Binding-site contacts:
Ligand atom O3 contacts residue ASP250 of chain 1.B at 3.1 Å (salt-bridge).
Ligand atom C2 contacts residue ASN313 of chain 1.B at 3.5 Å.
Ligand atom O5 contacts residue SER376 of chain 1.B at 3.4 Å (h-bond).
Ligand atom O5 contacts residue ASN313 of chain 1.B at 3.0 Å (h-bond).
Ligand atom O7 contacts residue ASN120 of chain 1.D at 3.5 Å (h-bond).
Ligand atom N2 contacts residue ASN313 of chain 1.B at 2.8 Å (h-bond).
Ligand atom O5 contacts residue GLY375 of chain 1.B at 3.2 Å.
Ligand atom C5 contacts residue ILE311 of chain 1.B at 3.5 Å (hydrophobic).
Ligand atom C6 contacts residue GLU295 of chain 1.B at 2.9 Å.
Ligand atom C7 contacts residue ASN120 of chain 1.D at 3.4 Å.
Ligand atom O2 contacts residue GLU295 of chain 1.B at 3.6 Å (salt-bridge).
Ligand atom C2 contacts residue ASN120 of chain 1.D at 2.4 Å.
Ligand atom O5 contacts residue PRO310 of chain 1.B at 3.5 Å.
Ligand atom C3 contacts residue ASN313 of chain 1.B at 3.4 Å.
Ligand atom O6 contacts residue SER376 of chain 1.B at 2.8 Å (h-bond).
Ligand atom O5 contacts residue ASN120 of chain 1.D at 2.3 Å (h-bond).
Ligand atom O4 contacts residue ASN313 of chain 1.B at 3.4 Å (h-bond).
Ligand atom O6 contacts residue ASN313 of chain 1.B at 2.9 Å (h-bond).
Ligand atom C6 contacts residue VAL315 of chain 1.B at 3.5 Å (hydrophobic).
Ligand atom C7 contacts residue SER312 of chain 1.B at 3.4 Å.
Ligand atom O5 contacts residue ASN313 of chain 1.B at 3.2 Å (h-bond).
Ligand atom C6 contacts residue SER376 of chain 1.B at 3.5 Å.
Ligand atom C6 contacts residue SER312 of chain 1.B at 3.5 Å.
Ligand atom O6 contacts residue ASN313 of chain 1.B at 3.3 Å (h-bond).
Ligand atom N2 contacts residue ASN120 of chain 1.D at 2.8 Å (h-bond).
Ligand atom C6 contacts residue ASN313 of chain 1.B at 3.4 Å.
Ligand atom C7 contacts residue ASN313 of chain 1.B at 3.5 Å.
Ligand atom C3 contacts residue ARG284 of chain 1.B at 3.5 Å.
Ligand atom C2 contacts residue ASP250 of chain 1.B at 3.2 Å.
Ligand atom O2 contacts residue LEU297 of chain 1.B at 3.5 Å.
Ligand atom C1 contacts residue ASN120 of chain 1.D at 1.5 Å.
Ligand atom O6 contacts residue GLU295 of chain 1.B at 2.4 Å (salt-bridge).
Ligand atom O3 contacts residue SER312 of chain 1.B at 3.1 Å (h-bond).
Ligand atom O3 contacts residue ASN313 of chain 1.B at 2.9 Å (h-bond).
Ligand atom C6 contacts residue ASN313 of chain 1.B at 3.5 Å.
Ligand atom O3 contacts residue ARG284 of chain 1.B at 2.8 Å (salt-bridge).
Ligand atom C1 contacts residue GLY375 of chain 1.B at 3.5 Å.
Ligand atom C6 contacts residue LEU374 of chain 1.B at 3.4 Å (hydrophobic).
Ligand atom O2 contacts residue ASP250 of chain 1.B at 2.5 Å (salt-bridge).
Ligand atom C8 contacts residue ASN313 of chain 1.B at 3.4 Å.

Sequence of chain 1.B:
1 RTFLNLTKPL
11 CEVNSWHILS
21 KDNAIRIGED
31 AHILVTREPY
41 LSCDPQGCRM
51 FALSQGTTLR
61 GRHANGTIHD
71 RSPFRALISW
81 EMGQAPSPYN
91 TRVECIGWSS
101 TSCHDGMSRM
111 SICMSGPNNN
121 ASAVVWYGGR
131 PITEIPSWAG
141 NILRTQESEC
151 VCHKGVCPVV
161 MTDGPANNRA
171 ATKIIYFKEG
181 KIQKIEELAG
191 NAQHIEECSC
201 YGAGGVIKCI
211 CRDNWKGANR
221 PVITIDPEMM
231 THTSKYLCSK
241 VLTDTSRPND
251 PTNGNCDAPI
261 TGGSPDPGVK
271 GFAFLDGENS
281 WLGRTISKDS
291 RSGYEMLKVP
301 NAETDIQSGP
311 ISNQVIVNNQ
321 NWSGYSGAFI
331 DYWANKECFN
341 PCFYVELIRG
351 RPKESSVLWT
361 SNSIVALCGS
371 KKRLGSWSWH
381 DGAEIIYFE

Sequence of chain 1.D:
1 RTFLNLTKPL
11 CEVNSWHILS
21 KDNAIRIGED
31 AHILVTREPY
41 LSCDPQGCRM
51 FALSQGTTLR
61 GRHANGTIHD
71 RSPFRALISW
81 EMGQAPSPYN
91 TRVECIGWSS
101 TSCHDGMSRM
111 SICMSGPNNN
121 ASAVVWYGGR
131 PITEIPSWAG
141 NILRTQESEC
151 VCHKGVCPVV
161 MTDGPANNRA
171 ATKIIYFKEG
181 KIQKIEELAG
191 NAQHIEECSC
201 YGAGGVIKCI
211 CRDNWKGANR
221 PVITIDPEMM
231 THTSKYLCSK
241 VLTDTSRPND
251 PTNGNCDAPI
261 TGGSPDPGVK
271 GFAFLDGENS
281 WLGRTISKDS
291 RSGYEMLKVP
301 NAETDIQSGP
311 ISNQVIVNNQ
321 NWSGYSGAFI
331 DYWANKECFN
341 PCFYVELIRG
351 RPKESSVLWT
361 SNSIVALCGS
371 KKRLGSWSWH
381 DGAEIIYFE

The small molecule below binds the protein below.
Small molecule (SMILES): CC(=O)N[C@H]1[C@H](O[C@H]2[C@H](O)[C@@H](NC(C)=O)CO[C@@H]2CO)O[C@H](CO)[C@@H](O[C@@H]2O[C@H](CO[C@H]3O[C@H](CO[C@H]4O[C@H](CO)[C@@H](O)[C@H](O)[C@@H]4O)[C@@H](O)[C@H](O[C@H]4O[C@H](CO)[C@@H](O)[C@H](O)[C@@H]4O)[C@@H]3O)[C@@H](O)[C@H](O)[C@@H]2O)[C@@H]1O